Binding-site contacts:
Ligand atom OP1 contacts residue LYS165 of chain 8.I at 2.8 Å (salt-bridge).
Ligand atom O6 contacts residue LYS115 of chain 8.G at 3.6 Å.
Ligand atom O2 contacts residue THR59 of chain 8.G at 3.2 Å (h-bond).
Ligand atom C6 contacts residue LEU175 of chain 8.G at 3.6 Å (hydrophobic).
Ligand atom P contacts residue PHE52 of chain 7.I at 4.0 Å.
Ligand atom C2' contacts residue TYR244 of chain 8.G at 3.8 Å (hydrophobic).
Ligand atom OP2 contacts residue LYS115 of chain 8.G at 3.8 Å.
Ligand atom C8 contacts residue TYR244 of chain 8.G at 3.3 Å (hydrophobic).
Ligand atom P contacts residue LYS165 of chain 8.I at 3.8 Å.
Ligand atom C5 contacts residue LYS115 of chain 8.G at 3.9 Å.
Ligand atom OP2 contacts residue ARG61 of chain 8.G at 2.7 Å (salt-bridge).
Ligand atom N4 contacts residue LYS173 of chain 8.G at 3.8 Å.
Ligand atom N7 contacts residue LYS115 of chain 8.G at 3.0 Å (salt-bridge).
Ligand atom OP1 contacts residue ARG61 of chain 8.G at 3.8 Å.
Ligand atom C7 contacts residue PHE52 of chain 7.I at 3.7 Å (hydrophobic).
Ligand atom C2 contacts residue GLN246 of chain 8.G at 3.9 Å.
Ligand atom P contacts residue ARG61 of chain 8.G at 3.5 Å.
Ligand atom C8 contacts residue LEU175 of chain 8.G at 3.8 Å (hydrophobic).
Ligand atom O2 contacts residue GLN246 of chain 8.G at 2.7 Å (h-bond).
Ligand atom C2 contacts residue THR59 of chain 8.G at 3.4 Å.
Ligand atom O3' contacts residue ARG61 of chain 8.G at 3.9 Å.
Ligand atom C5 contacts residue LEU175 of chain 8.G at 3.7 Å (hydrophobic).
Ligand atom O5' contacts residue TYR244 of chain 8.G at 3.8 Å.
Ligand atom N1 contacts residue THR59 of chain 8.G at 3.9 Å.
Ligand atom C4 contacts residue LEU175 of chain 8.G at 3.9 Å (hydrophobic).
Ligand atom C5 contacts residue LYS173 of chain 8.G at 4.0 Å.
Ligand atom C5' contacts residue LEU113 of chain 8.G at 4.0 Å (hydrophobic).
Ligand atom O6 contacts residue LYS173 of chain 8.G at 3.0 Å (salt-bridge).
Ligand atom N7 contacts residue LEU175 of chain 8.G at 3.9 Å.
Ligand atom O4 contacts residue ARG56 of chain 7.I at 3.1 Å (salt-bridge).
Ligand atom C8 contacts residue LYS115 of chain 8.G at 3.9 Å.
Ligand atom C6 contacts residue LYS173 of chain 8.G at 3.9 Å.
Ligand atom OP1 contacts residue LYS164 of chain 8.I at 3.3 Å.
Ligand atom OP2 contacts residue TYR244 of chain 8.G at 3.1 Å (h-bond).
Ligand atom OP2 contacts residue LYS165 of chain 8.I at 2.9 Å (salt-bridge).
Ligand atom N3 contacts residue THR59 of chain 8.G at 3.3 Å (h-bond).
Ligand atom N9 contacts residue LEU175 of chain 8.G at 3.8 Å.
Ligand atom O6 contacts residue LEU175 of chain 8.G at 3.8 Å.
Ligand atom O3' contacts residue LYS112 of chain 8.G at 3.4 Å.
Ligand atom OP1 contacts residue PHE52 of chain 7.I at 3.0 Å (h-bond).

Sequence of chain 8.I:
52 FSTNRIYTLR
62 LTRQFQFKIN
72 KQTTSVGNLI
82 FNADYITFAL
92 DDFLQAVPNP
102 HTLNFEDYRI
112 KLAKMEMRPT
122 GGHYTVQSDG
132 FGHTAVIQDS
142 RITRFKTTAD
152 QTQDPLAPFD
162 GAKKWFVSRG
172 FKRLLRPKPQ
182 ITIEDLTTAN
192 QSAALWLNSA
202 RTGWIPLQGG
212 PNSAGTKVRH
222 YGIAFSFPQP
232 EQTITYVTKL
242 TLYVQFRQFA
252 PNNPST

A small-molecule ligand and the protein it binds are described below.
Small molecule (SMILES): Cc1cn([C@H]2C[C@H](O)[C@@H](CO[P](=O)(O)O[C@H]3C[C@H](n4cnc5c(=O)[nH]c(N)nc54)O[C@@H]3CO[P](=O)(O)O[C@H]3C[C@H](n4ccc(N)nc4=O)O[C@@H]3COP(=O)=O)O2)c(=O)[nH]c1=O

Sequence of chain 8.G:
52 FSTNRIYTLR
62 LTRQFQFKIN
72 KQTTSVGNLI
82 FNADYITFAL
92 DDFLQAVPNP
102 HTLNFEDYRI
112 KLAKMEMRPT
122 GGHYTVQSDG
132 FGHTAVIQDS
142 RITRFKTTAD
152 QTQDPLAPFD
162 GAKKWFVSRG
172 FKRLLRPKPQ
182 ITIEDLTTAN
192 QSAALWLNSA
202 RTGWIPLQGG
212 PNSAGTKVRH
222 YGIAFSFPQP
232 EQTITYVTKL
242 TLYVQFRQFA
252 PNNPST

Sequence of chain 7.I:
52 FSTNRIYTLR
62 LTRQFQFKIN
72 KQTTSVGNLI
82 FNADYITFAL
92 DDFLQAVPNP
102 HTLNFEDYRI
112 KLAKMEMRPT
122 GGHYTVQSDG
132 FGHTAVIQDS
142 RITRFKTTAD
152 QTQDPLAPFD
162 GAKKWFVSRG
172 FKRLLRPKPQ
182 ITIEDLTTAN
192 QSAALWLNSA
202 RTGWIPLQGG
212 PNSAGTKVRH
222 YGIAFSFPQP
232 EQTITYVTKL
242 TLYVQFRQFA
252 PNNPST